Sequence of chain 1.A:
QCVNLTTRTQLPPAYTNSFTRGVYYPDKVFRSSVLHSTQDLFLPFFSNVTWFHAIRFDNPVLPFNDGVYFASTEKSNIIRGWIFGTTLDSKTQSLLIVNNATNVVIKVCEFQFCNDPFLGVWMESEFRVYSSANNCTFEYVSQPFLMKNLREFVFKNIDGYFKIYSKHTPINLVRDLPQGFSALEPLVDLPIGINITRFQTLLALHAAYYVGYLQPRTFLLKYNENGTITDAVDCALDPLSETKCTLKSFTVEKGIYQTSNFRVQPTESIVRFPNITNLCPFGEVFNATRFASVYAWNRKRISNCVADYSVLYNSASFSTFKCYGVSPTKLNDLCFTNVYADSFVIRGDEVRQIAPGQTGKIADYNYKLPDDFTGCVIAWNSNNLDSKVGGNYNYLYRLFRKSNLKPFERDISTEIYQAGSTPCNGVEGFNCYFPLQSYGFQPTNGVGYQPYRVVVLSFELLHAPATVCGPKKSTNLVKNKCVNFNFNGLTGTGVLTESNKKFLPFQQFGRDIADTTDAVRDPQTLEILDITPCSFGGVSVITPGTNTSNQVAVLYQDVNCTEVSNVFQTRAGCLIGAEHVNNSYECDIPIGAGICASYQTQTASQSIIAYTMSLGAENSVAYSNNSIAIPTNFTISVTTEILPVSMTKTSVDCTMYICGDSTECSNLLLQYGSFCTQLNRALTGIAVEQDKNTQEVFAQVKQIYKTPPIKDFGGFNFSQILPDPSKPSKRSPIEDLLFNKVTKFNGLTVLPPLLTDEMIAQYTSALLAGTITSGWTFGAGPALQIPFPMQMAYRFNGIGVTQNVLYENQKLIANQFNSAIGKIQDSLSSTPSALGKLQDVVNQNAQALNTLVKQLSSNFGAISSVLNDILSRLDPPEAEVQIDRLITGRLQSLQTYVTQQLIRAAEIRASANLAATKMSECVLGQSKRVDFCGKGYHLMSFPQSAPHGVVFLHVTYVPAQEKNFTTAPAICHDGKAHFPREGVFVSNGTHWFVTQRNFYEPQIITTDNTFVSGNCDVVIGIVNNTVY

Binding-site contacts:
Ligand atom C1 contacts residue GLN1071 of chain 1.A at 4.0 Å.
Ligand atom O7 contacts residue LEU922 of chain 1.A at 3.6 Å.
Ligand atom C4 contacts residue ASN717 of chain 1.A at 4.2 Å.
Ligand atom N2 contacts residue ASN717 of chain 1.A at 2.9 Å (h-bond).
Ligand atom C5 contacts residue GLN1071 of chain 1.A at 3.7 Å.
Ligand atom O6 contacts residue GLN1071 of chain 1.A at 3.7 Å.
Ligand atom C8 contacts residue GLN926 of chain 1.A at 3.6 Å.
Ligand atom O5 contacts residue GLN1071 of chain 1.A at 4.0 Å.
Ligand atom C3 contacts residue ASN717 of chain 1.A at 3.8 Å.
Ligand atom C6 contacts residue GLN1071 of chain 1.A at 4.2 Å.
Ligand atom C1 contacts residue ASN717 of chain 1.A at 1.4 Å.
Ligand atom O7 contacts residue ASN717 of chain 1.A at 3.6 Å.
Ligand atom C7 contacts residue ASN717 of chain 1.A at 3.4 Å.
Ligand atom O5 contacts residue ASN717 of chain 1.A at 2.4 Å (h-bond).
Ligand atom C5 contacts residue ASN717 of chain 1.A at 3.6 Å.
Ligand atom C8 contacts residue PHE718 of chain 1.A at 4.2 Å (hydrophobic).
Ligand atom O6 contacts residue LYS1073 of chain 1.A at 4.4 Å.
Ligand atom C2 contacts residue ASN717 of chain 1.A at 2.4 Å.

The small molecule below binds the protein below.
Small molecule (SMILES): CC(=O)N[C@@H]1[C@@H](O)[C@H](O)[C@@H](CO)O[C@H]1O